Binding-site contacts:
Ligand atom C6 contacts residue PHE183 of chain 1.A at 3.7 Å (hydrophobic).
Ligand atom C1 contacts residue GLN58 of chain 1.A at 4.1 Å.
Ligand atom O1 contacts residue ASP57 of chain 1.A at 3.9 Å.
Ligand atom O4 contacts residue ASP184 of chain 1.A at 3.5 Å (salt-bridge).
Ligand atom C5 contacts residue ALA59 of chain 1.A at 4.2 Å (hydrophobic).
Ligand atom C3 contacts residue ARG186 of chain 1.A at 4.2 Å.
Ligand atom O4 contacts residue ARG186 of chain 1.A at 3.7 Å.
Ligand atom C6 contacts residue ASN182 of chain 1.A at 3.6 Å.
Ligand atom C6 contacts residue ASP184 of chain 1.A at 3.7 Å.
Ligand atom C2 contacts residue ASP57 of chain 1.A at 3.2 Å.
Ligand atom O2 contacts residue ASP57 of chain 1.A at 2.6 Å (salt-bridge).
Ligand atom O3 contacts residue ASP57 of chain 1.A at 4.1 Å.
Ligand atom O5 contacts residue ALA59 of chain 1.A at 3.2 Å (h-bond).
Ligand atom C3 contacts residue ASP57 of chain 1.A at 3.4 Å.
Ligand atom C1 contacts residue ALA59 of chain 1.A at 3.1 Å (hydrophobic).
Ligand atom O1 contacts residue ALA59 of chain 1.A at 2.7 Å (h-bond).
Ligand atom O3 contacts residue ARG186 of chain 1.A at 4.2 Å.
Ligand atom O1 contacts residue GLN58 of chain 1.A at 3.5 Å.
Ligand atom C1 contacts residue ASP57 of chain 1.A at 3.3 Å.
Ligand atom O6 contacts residue ASN182 of chain 1.A at 3.2 Å (h-bond).
Ligand atom O6 contacts residue PHE183 of chain 1.A at 4.1 Å.
Ligand atom O2 contacts residue GLN58 of chain 1.A at 3.5 Å (h-bond).
Ligand atom C5 contacts residue ASP184 of chain 1.A at 4.1 Å.

Sequence of chain 1.A:
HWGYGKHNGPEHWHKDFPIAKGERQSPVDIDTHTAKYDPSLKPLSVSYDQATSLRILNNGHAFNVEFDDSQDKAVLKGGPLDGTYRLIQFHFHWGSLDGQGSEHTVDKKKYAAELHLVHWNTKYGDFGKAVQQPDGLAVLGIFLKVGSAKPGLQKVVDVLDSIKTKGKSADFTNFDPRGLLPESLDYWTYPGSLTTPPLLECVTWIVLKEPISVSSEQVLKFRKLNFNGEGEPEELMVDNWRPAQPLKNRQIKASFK

A protein and the small-molecule ligand that binds it are described below.
Small molecule (SMILES): OC[C@H]1O[C@@H](O)[C@H](O)[C@@H](O)[C@@H]1O